Binding-site contacts:
Ligand atom C4 contacts residue MN1 of chain 1.C at 4.2 Å.
Ligand atom C2 contacts residue ALA541 of chain 1.A at 4.2 Å (hydrophobic).
Ligand atom O9 contacts residue ASP446 of chain 1.A at 3.5 Å (salt-bridge).
Ligand atom C6 contacts residue HIS542 of chain 1.A at 3.4 Å.
Ligand atom C4 contacts residue ASP501 of chain 1.A at 3.6 Å.
Ligand atom N5 contacts residue ALA541 of chain 1.A at 4.0 Å.
Ligand atom O9 contacts residue ASP501 of chain 1.A at 3.6 Å (salt-bridge).
Ligand atom N5 contacts residue HIS542 of chain 1.A at 4.2 Å.
Ligand atom N contacts residue ASP501 of chain 1.A at 2.8 Å (salt-bridge).
Ligand atom O10 contacts residue HIS542 of chain 1.A at 2.7 Å (h-bond).
Ligand atom C1 contacts residue MN1 of chain 1.D at 3.1 Å.
Ligand atom O10 contacts residue MN1 of chain 1.C at 3.3 Å.
Ligand atom N5 contacts residue ASP501 of chain 1.A at 4.0 Å.
Ligand atom O9 contacts residue GLY447 of chain 1.A at 4.1 Å.
Ligand atom C8 contacts residue ALA541 of chain 1.A at 4.3 Å (hydrophobic).
Ligand atom C7 contacts residue HIS542 of chain 1.A at 3.8 Å.
Ligand atom C11 contacts residue HIS542 of chain 1.A at 3.7 Å.
Ligand atom C contacts residue ALA541 of chain 1.A at 4.4 Å (hydrophobic).
Ligand atom C4 contacts residue ALA541 of chain 1.A at 3.6 Å (hydrophobic).
Ligand atom C6 contacts residue MN1 of chain 1.C at 3.6 Å.
Ligand atom O9 contacts residue MN1 of chain 1.C at 1.9 Å.
Ligand atom C1 contacts residue ALA541 of chain 1.A at 4.2 Å (hydrophobic).
Ligand atom C1 contacts residue GLU481 of chain 1.A at 3.8 Å.
Ligand atom C1 contacts residue ASP501 of chain 1.A at 3.2 Å.
Ligand atom N5 contacts residue MN1 of chain 1.C at 3.1 Å.
Ligand atom N contacts residue MN1 of chain 1.C at 4.3 Å.
Ligand atom N5 contacts residue MN1 of chain 1.D at 3.6 Å.
Ligand atom O12 contacts residue HIS542 of chain 1.A at 3.1 Å.
Ligand atom O9 contacts residue MN1 of chain 1.D at 2.9 Å.
Ligand atom C3 contacts residue ALA541 of chain 1.A at 3.8 Å (hydrophobic).
Ligand atom N contacts residue MN1 of chain 1.D at 2.3 Å.
Ligand atom C contacts residue ASP501 of chain 1.A at 3.6 Å.
Ligand atom N5 contacts residue ASP552 of chain 1.A at 4.3 Å.
Ligand atom N contacts residue GLU481 of chain 1.A at 3.5 Å (salt-bridge).
Ligand atom C6 contacts residue ASP552 of chain 1.A at 4.3 Å.
Ligand atom O9 contacts residue ASP552 of chain 1.A at 3.4 Å (salt-bridge).
Ligand atom O10 contacts residue ASP552 of chain 1.A at 3.6 Å.
Ligand atom C4 contacts residue MN1 of chain 1.D at 3.4 Å.
Ligand atom N contacts residue ASP446 of chain 1.A at 4.2 Å.
Ligand atom N contacts residue ALA541 of chain 1.A at 3.9 Å.

Sequence of chain 1.A:
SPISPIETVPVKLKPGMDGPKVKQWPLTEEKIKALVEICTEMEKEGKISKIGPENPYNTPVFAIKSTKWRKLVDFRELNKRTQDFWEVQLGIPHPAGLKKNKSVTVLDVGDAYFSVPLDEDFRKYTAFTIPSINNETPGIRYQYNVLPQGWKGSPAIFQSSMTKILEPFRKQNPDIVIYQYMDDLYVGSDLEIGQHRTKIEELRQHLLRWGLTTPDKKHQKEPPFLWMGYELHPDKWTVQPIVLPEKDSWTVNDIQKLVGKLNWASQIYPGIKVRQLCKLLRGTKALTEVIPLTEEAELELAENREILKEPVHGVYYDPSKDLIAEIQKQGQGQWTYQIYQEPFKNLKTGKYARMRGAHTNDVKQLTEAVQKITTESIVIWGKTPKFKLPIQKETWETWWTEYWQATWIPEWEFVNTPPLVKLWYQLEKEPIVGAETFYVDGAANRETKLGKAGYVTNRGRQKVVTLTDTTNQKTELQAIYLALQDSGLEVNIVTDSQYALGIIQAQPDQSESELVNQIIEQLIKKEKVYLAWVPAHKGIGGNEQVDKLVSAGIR

A protein and the small-molecule ligand that binds it are described below.
Small molecule (SMILES): CCOC(=O)[C@@H]1C(=O)N(O)c2ncccc2C1O